Sequence of chain 19.E:
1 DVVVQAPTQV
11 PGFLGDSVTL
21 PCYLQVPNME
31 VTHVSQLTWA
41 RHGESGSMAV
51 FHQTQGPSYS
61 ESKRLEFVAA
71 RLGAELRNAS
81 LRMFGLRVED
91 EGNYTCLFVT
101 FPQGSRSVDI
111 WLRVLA

The protein below binds the small molecule below.
Small molecule (SMILES): CC(=O)N[C@H]1[C@H](O[C@H]2[C@H](O)[C@@H](NC(C)=O)CO[C@@H]2CO[C@@H]2O[C@@H](C)[C@@H](O)[C@@H](O)[C@@H]2O)O[C@H](CO)[C@@H](O[C@@H]2O[C@H](CO)[C@@H](O)[C@H](O[C@H]3O[C@H](CO)[C@@H](O)[C@H](O)[C@@H]3O)[C@@H]2O)[C@@H]1O

Binding-site contacts:
Ligand atom C6 contacts residue ASN93 of chain 19.E at 3.1 Å.
Ligand atom O3 contacts residue TRP111 of chain 19.E at 4.3 Å.
Ligand atom O5 contacts residue ASN93 of chain 19.E at 4.1 Å.
Ligand atom O5 contacts residue ASN93 of chain 19.E at 2.3 Å (h-bond).
Ligand atom O7 contacts residue TRP111 of chain 19.E at 3.6 Å.
Ligand atom O4 contacts residue TRP111 of chain 19.E at 3.4 Å.
Ligand atom N2 contacts residue ASN93 of chain 19.E at 2.5 Å (h-bond).
Ligand atom C4 contacts residue TRP111 of chain 19.E at 4.0 Å (hydrophobic).
Ligand atom C5 contacts residue ASN93 of chain 19.E at 4.0 Å.
Ligand atom C5 contacts residue TRP111 of chain 19.E at 3.7 Å (hydrophobic).
Ligand atom C7 contacts residue ASN93 of chain 19.E at 3.5 Å.
Ligand atom C8 contacts residue GLY92 of chain 19.E at 3.6 Å.
Ligand atom C4 contacts residue ASN93 of chain 19.E at 3.6 Å.
Ligand atom O7 contacts residue ASN93 of chain 19.E at 3.9 Å.
Ligand atom O3 contacts residue ASN93 of chain 19.E at 4.0 Å.
Ligand atom N2 contacts residue GLY92 of chain 19.E at 4.2 Å.
Ligand atom C3 contacts residue TRP111 of chain 19.E at 3.7 Å (hydrophobic).
Ligand atom C6 contacts residue HIS42 of chain 19.E at 4.3 Å.
Ligand atom O5 contacts residue TRP111 of chain 19.E at 4.3 Å.
Ligand atom C3 contacts residue ASN93 of chain 19.E at 3.1 Å.
Ligand atom C5 contacts residue ASN93 of chain 19.E at 3.5 Å.
Ligand atom N2 contacts residue TRP111 of chain 19.E at 3.5 Å.
Ligand atom C2 contacts residue TRP111 of chain 19.E at 4.1 Å (hydrophobic).
Ligand atom C1 contacts residue TRP111 of chain 19.E at 3.9 Å (hydrophobic).
Ligand atom C2 contacts residue ASN93 of chain 19.E at 1.8 Å.
Ligand atom C1 contacts residue ASN93 of chain 19.E at 1.4 Å.
Ligand atom C8 contacts residue TRP111 of chain 19.E at 3.3 Å (hydrophobic).
Ligand atom C8 contacts residue GLU91 of chain 19.E at 3.8 Å.
Ligand atom C7 contacts residue TRP111 of chain 19.E at 3.8 Å (hydrophobic).
Ligand atom C7 contacts residue GLY92 of chain 19.E at 4.2 Å.